A small-molecule ligand and the protein it binds are described below.
Small molecule (SMILES): OC[C@H]1O[C@H](O[C@H]2[C@H](O)[C@@H](O)[C@@H](O[C@H]3[C@H](O)[C@@H](O)[C@@H](O[C@H]4[C@H](O)[C@@H](O)[C@@H](O)O[C@@H]4CO)O[C@@H]3CO)O[C@@H]2CO)[C@H](O)[C@@H](O)[C@@H]1O

Binding-site contacts:
Ligand atom O2 contacts residue GLC1 of chain 1.C at 0.2 Å (h-bond).
Ligand atom C6 contacts residue GLC1 of chain 1.C at 0.2 Å.
Ligand atom C6 contacts residue GLC1 of chain 1.E at 0.1 Å.
Ligand atom C1 contacts residue GLC1 of chain 1.F at 1.3 Å.
Ligand atom O6 contacts residue GLC1 of chain 1.D at 0.2 Å (h-bond).
Ligand atom C5 contacts residue GLC1 of chain 1.D at 0.0 Å.
Ligand atom C2 contacts residue GLC1 of chain 1.E at 0.1 Å.
Ligand atom C3 contacts residue GLC1 of chain 1.D at 0.1 Å.
Ligand atom C4 contacts residue GLC1 of chain 1.C at 0.2 Å.
Ligand atom C2 contacts residue GLC1 of chain 1.F at 2.3 Å.
Ligand atom C4 contacts residue GLC1 of chain 1.E at 0.0 Å.
Ligand atom O6 contacts residue GLC1 of chain 1.E at 0.1 Å (h-bond).
Ligand atom O1 contacts residue GLC1 of chain 1.E at 1.5 Å.
Ligand atom O4 contacts residue GLC1 of chain 1.D at 0.0 Å (h-bond).
Ligand atom O3 contacts residue GLC1 of chain 1.D at 0.1 Å (h-bond).
Ligand atom C1 contacts residue GLC1 of chain 1.D at 0.0 Å.
Ligand atom O2 contacts residue ALA49 of chain 1.A at 2.2 Å (h-bond).
Ligand atom O3 contacts residue ASN50 of chain 1.A at 2.4 Å (h-bond).
Ligand atom O5 contacts residue GLC1 of chain 1.E at 0.1 Å (h-bond).
Ligand atom C1 contacts residue GLC1 of chain 1.E at 0.1 Å.
Ligand atom O3 contacts residue GLC1 of chain 1.E at 0.0 Å (h-bond).
Ligand atom O4 contacts residue GLC1 of chain 1.C at 0.4 Å (h-bond).
Ligand atom O5 contacts residue GLC1 of chain 1.C at 0.1 Å (h-bond).
Ligand atom C3 contacts residue GLC1 of chain 1.C at 0.1 Å.
Ligand atom C5 contacts residue GLC1 of chain 1.E at 0.1 Å.
Ligand atom C2 contacts residue GLC1 of chain 1.C at 0.1 Å.
Ligand atom O1 contacts residue GLC1 of chain 1.F at 0.1 Å (h-bond).
Ligand atom C4 contacts residue GLC1 of chain 1.D at 0.0 Å.
Ligand atom O5 contacts residue GLC1 of chain 1.F at 2.2 Å (h-bond).
Ligand atom O3 contacts residue GLC1 of chain 1.C at 0.2 Å (h-bond).
Ligand atom O5 contacts residue GLC1 of chain 1.D at 0.0 Å (h-bond).
Ligand atom O4 contacts residue GLC1 of chain 1.E at 0.0 Å (h-bond).
Ligand atom C6 contacts residue GLC1 of chain 1.D at 0.0 Å.
Ligand atom O2 contacts residue GLC1 of chain 1.E at 0.1 Å (h-bond).
Ligand atom C5 contacts residue GLC1 of chain 1.C at 0.1 Å.
Ligand atom O2 contacts residue GLC1 of chain 1.D at 0.0 Å (h-bond).
Ligand atom C2 contacts residue GLC1 of chain 1.D at 0.0 Å.
Ligand atom C3 contacts residue GLC1 of chain 1.E at 0.0 Å.
Ligand atom O6 contacts residue GLC1 of chain 1.C at 0.3 Å (h-bond).
Ligand atom C1 contacts residue GLC1 of chain 1.C at 0.0 Å.

Sequence of chain 1.A:
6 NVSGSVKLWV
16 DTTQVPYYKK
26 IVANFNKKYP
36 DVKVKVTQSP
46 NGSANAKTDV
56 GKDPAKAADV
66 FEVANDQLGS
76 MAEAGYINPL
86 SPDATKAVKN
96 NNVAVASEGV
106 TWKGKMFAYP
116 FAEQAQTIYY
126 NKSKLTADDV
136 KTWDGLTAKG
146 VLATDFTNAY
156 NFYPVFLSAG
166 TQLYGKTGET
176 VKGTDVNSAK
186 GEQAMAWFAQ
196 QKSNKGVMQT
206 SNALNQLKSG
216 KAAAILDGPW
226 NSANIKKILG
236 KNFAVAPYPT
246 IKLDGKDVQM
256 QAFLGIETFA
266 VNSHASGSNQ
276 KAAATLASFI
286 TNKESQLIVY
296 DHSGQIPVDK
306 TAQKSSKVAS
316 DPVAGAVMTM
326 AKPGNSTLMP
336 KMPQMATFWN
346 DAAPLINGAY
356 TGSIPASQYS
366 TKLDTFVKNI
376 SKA